Binding-site contacts:
Ligand atom C3 contacts residue THR409 of chain 1.B at 4.4 Å.
Ligand atom O4 contacts residue THR112 of chain 1.B at 4.5 Å.
Ligand atom O1 contacts residue THR395 of chain 1.B at 3.9 Å.
Ligand atom C3 contacts residue ILE241 of chain 1.B at 3.9 Å (hydrophobic).
Ligand atom C5 contacts residue ILE241 of chain 1.B at 4.3 Å (hydrophobic).
Ligand atom C1 contacts residue ILE241 of chain 1.B at 4.0 Å (hydrophobic).
Ligand atom O4 contacts residue CYS242 of chain 1.B at 2.6 Å (h-bond).
Ligand atom O2 contacts residue THR409 of chain 1.B at 4.0 Å.
Ligand atom O2 contacts residue LYS70 of chain 1.B at 2.8 Å (salt-bridge).
Ligand atom C1 contacts residue LEU411 of chain 1.B at 3.9 Å (hydrophobic).
Ligand atom C4 contacts residue CYS242 of chain 1.B at 4.3 Å (hydrophobic).
Ligand atom C5 contacts residue ASN113 of chain 1.B at 4.4 Å.
Ligand atom C3 contacts residue ASN113 of chain 1.B at 4.3 Å.
Ligand atom O2 contacts residue THR408 of chain 1.B at 3.4 Å (h-bond).
Ligand atom O1 contacts residue SER243 of chain 1.B at 4.0 Å.
Ligand atom C3 contacts residue CYS242 of chain 1.B at 2.9 Å (hydrophobic).
Ligand atom C2 contacts residue LEU411 of chain 1.B at 3.7 Å (hydrophobic).
Ligand atom C4 contacts residue ASN113 of chain 1.B at 3.3 Å.
Ligand atom O2 contacts residue GLY398 of chain 1.B at 3.9 Å.
Ligand atom C2 contacts residue CYS242 of chain 1.B at 3.1 Å (hydrophobic).
Ligand atom C1 contacts residue GLY398 of chain 1.B at 4.3 Å.
Ligand atom O1 contacts residue ILE241 of chain 1.B at 3.6 Å.
Ligand atom O1 contacts residue GLY398 of chain 1.B at 4.4 Å.
Ligand atom C1 contacts residue SER243 of chain 1.B at 4.3 Å.
Ligand atom C2 contacts residue SER243 of chain 1.B at 3.9 Å.
Ligand atom O1 contacts residue LYS70 of chain 1.B at 3.4 Å (salt-bridge).
Ligand atom C4 contacts residue THR409 of chain 1.B at 3.7 Å.
Ligand atom O4 contacts residue ASN113 of chain 1.B at 3.7 Å.
Ligand atom C2 contacts residue ILE241 of chain 1.B at 3.5 Å (hydrophobic).
Ligand atom C5 contacts residue CYS242 of chain 1.B at 1.8 Å (hydrophobic).
Ligand atom C3 contacts residue LEU411 of chain 1.B at 4.1 Å (hydrophobic).
Ligand atom C1 contacts residue LYS70 of chain 1.B at 3.5 Å.
Ligand atom O2 contacts residue LEU411 of chain 1.B at 3.5 Å.

Sequence of chain 1.B:
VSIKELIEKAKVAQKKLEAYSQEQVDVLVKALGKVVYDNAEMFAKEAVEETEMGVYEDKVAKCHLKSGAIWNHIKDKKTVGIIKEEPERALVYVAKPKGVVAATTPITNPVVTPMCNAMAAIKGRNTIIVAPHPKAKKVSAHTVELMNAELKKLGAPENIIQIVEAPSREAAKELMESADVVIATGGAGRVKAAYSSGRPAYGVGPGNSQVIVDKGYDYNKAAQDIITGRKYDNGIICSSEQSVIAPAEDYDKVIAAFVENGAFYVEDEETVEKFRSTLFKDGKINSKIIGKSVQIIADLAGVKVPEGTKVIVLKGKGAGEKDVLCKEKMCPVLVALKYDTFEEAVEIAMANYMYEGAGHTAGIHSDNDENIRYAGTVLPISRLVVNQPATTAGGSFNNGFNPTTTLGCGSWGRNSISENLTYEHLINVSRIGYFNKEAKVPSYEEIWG

This small molecule binds to this protein.
Small molecule (SMILES): C/C(=C\C(=O)O)C(=O)O